This small molecule binds to this protein.
Small molecule (SMILES): CC(C)C[C@H](NC(=O)[C@@H](Cc1ccc(CN)cc1)NC(=O)[C@H](Cc1ccccc1)N=[N+]=[N-])C(=O)N[C@H](CCS(C)(=O)=O)Cc1ccc(CN)cc1

Sequence of chain 1.K:
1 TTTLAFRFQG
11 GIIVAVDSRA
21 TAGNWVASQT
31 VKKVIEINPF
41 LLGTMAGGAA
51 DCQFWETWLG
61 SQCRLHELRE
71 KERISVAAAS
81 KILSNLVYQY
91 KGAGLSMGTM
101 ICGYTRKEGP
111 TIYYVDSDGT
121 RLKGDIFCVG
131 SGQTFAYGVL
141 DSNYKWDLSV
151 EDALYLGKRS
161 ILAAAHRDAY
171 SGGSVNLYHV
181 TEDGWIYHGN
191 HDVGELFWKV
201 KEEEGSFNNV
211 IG

Sequence of chain 1.L:
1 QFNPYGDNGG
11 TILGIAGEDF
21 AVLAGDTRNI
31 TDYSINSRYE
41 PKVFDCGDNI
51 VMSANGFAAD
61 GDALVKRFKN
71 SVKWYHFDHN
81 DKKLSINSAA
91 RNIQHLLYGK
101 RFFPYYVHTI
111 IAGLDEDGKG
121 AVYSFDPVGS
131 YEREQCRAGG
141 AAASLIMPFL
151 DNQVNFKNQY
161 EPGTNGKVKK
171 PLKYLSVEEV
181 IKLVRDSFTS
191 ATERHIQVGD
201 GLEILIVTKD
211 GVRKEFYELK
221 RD

Binding-site contacts:
Ligand atom N35 contacts residue GLY47 of chain 1.K at 2.8 Å (h-bond).
Ligand atom O34 contacts residue THR21 of chain 1.K at 3.4 Å (h-bond).
Ligand atom C22 contacts residue ALA27 of chain 1.K at 3.7 Å (hydrophobic).
Ligand atom C28 contacts residue GLY47 of chain 1.K at 3.3 Å.
Ligand atom C42 contacts residue VAL31 of chain 1.K at 3.5 Å (hydrophobic).
Ligand atom O26 contacts residue ALA49 of chain 1.K at 2.8 Å (h-bond).
Ligand atom C21 contacts residue ALA27 of chain 1.K at 3.7 Å (hydrophobic).
Ligand atom O50 contacts residue THR1 of chain 1.K at 3.5 Å (h-bond).
Ligand atom C40 contacts residue MET45 of chain 1.K at 3.6 Å (hydrophobic).
Ligand atom C36 contacts residue THR1 of chain 1.K at 2.5 Å.
Ligand atom C20 contacts residue ASP126 of chain 1.L at 3.5 Å.
Ligand atom C15 contacts residue ASP126 of chain 1.L at 3.5 Å.
Ligand atom N27 contacts residue THR21 of chain 1.K at 3.1 Å (h-bond).
Ligand atom C21 contacts residue ASP126 of chain 1.L at 3.3 Å.
Ligand atom C5 contacts residue PRO127 of chain 1.L at 3.7 Å (hydrophobic).
Ligand atom C17 contacts residue ASP126 of chain 1.L at 3.2 Å.
Ligand atom S48 contacts residue THR1 of chain 1.K at 3.6 Å (h-bond).
Ligand atom C16 contacts residue THR21 of chain 1.K at 3.4 Å.
Ligand atom C46 contacts residue THR1 of chain 1.K at 1.4 Å.
Ligand atom C37 contacts residue GLY47 of chain 1.K at 3.3 Å.
Ligand atom C19 contacts residue ASP126 of chain 1.L at 3.5 Å.
Ligand atom N24 contacts residue ARG137 of chain 1.L at 3.5 Å.
Ligand atom N45 contacts residue GLN53 of chain 1.K at 3.2 Å (h-bond).
Ligand atom C47 contacts residue THR1 of chain 1.K at 2.5 Å.
Ligand atom C22 contacts residue ASP126 of chain 1.L at 3.2 Å.
Ligand atom C44 contacts residue GLN53 of chain 1.K at 3.7 Å.
Ligand atom N14 contacts residue ASP126 of chain 1.L at 2.8 Å (salt-bridge).
Ligand atom N45 contacts residue SER130 of chain 1.L at 2.9 Å (h-bond).
Ligand atom C51 contacts residue THR1 of chain 1.K at 3.3 Å.
Ligand atom C42 contacts residue ALA49 of chain 1.K at 3.6 Å (hydrophobic).
Ligand atom C12 contacts residue ASP126 of chain 1.L at 3.7 Å.
Ligand atom C47 contacts residue GLY47 of chain 1.K at 3.5 Å.
Ligand atom C44 contacts residue VAL31 of chain 1.K at 3.6 Å (hydrophobic).
Ligand atom O50 contacts residue SER131 of chain 1.K at 3.1 Å (h-bond).
Ligand atom C18 contacts residue ASP126 of chain 1.L at 3.3 Å.
Ligand atom C36 contacts residue GLY47 of chain 1.K at 3.5 Å.
Ligand atom C33 contacts residue GLY47 of chain 1.K at 3.3 Å.
Ligand atom N24 contacts residue HIS108 of chain 1.L at 3.2 Å (h-bond).
Ligand atom O49 contacts residue GLY47 of chain 1.K at 3.5 Å (h-bond).
Ligand atom C37 contacts residue THR1 of chain 1.K at 2.9 Å.